Binding-site contacts:
Ligand atom C8 contacts residue ASN72 of chain 1.B at 4.2 Å.
Ligand atom C7 contacts residue ASN72 of chain 1.B at 3.1 Å.
Ligand atom C4 contacts residue ASN72 of chain 1.B at 4.3 Å.
Ligand atom C5 contacts residue ASN72 of chain 1.B at 3.7 Å.
Ligand atom C8 contacts residue GLU71 of chain 1.B at 4.2 Å.
Ligand atom C8 contacts residue GLY70 of chain 1.B at 4.4 Å.
Ligand atom C1 contacts residue ASN72 of chain 1.B at 1.5 Å.
Ligand atom N2 contacts residue ASN72 of chain 1.B at 2.9 Å (h-bond).
Ligand atom C2 contacts residue ASN72 of chain 1.B at 2.5 Å.
Ligand atom C3 contacts residue ASN72 of chain 1.B at 3.8 Å.
Ligand atom O7 contacts residue ASN72 of chain 1.B at 3.1 Å (h-bond).
Ligand atom O5 contacts residue ASN72 of chain 1.B at 2.5 Å (h-bond).

The protein below binds the small molecule below.
Small molecule (SMILES): CC(=O)N[C@@H]1[C@@H](O)[C@H](O)[C@@H](CO)O[C@H]1O

Sequence of chain 1.B:
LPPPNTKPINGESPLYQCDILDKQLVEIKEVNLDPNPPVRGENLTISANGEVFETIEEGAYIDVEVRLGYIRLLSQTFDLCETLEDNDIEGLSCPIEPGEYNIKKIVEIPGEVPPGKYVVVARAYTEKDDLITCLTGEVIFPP